The small molecule below binds the protein below.
Small molecule (SMILES): COC1=CC(C)=C2[C@@H](Nc3ccc(O)c4c3C(=O)c3ccccc3C4=O)C#CCCC#C[C@H]1[C@@H]2C=O

Binding-site contacts:
Ligand atom CBI contacts residue TYR184 of chain 1.A at 3.9 Å (hydrophobic).
Ligand atom CAC contacts residue PHE409 of chain 1.A at 3.3 Å (hydrophobic).
Ligand atom CAN contacts residue LEU283 of chain 1.A at 3.7 Å (hydrophobic).
Ligand atom CBA contacts residue LEU339 of chain 1.A at 4.0 Å (hydrophobic).
Ligand atom OAQ contacts residue PHE125 of chain 1.A at 3.4 Å.
Ligand atom CAY contacts residue MET218 of chain 1.A at 3.9 Å (hydrophobic).
Ligand atom OBH contacts residue PRO73 of chain 1.A at 3.4 Å.
Ligand atom CAY contacts residue ILE124 of chain 1.A at 3.8 Å (hydrophobic).
Ligand atom CBE contacts residue MET218 of chain 1.A at 3.6 Å (hydrophobic).
Ligand atom CAD contacts residue HIS437 of chain 1.A at 3.7 Å.
Ligand atom CBF contacts residue MET218 of chain 1.A at 4.0 Å (hydrophobic).
Ligand atom CBA contacts residue MET218 of chain 1.A at 3.7 Å (hydrophobic).
Ligand atom CAK contacts residue MET322 of chain 1.A at 3.9 Å (hydrophobic).
Ligand atom OBJ contacts residue PRO73 of chain 1.A at 3.2 Å.
Ligand atom CAE contacts residue ASP72 of chain 1.A at 3.8 Å.
Ligand atom CAJ contacts residue VAL287 of chain 1.A at 3.7 Å (hydrophobic).
Ligand atom CAU contacts residue PHE409 of chain 1.A at 3.7 Å (hydrophobic).
Ligand atom CBI contacts residue TRP215 of chain 1.A at 3.7 Å (hydrophobic).
Ligand atom OBH contacts residue LEU339 of chain 1.A at 3.5 Å.
Ligand atom CBG contacts residue ASP72 of chain 1.A at 3.6 Å.
Ligand atom CBD contacts residue PHE409 of chain 1.A at 3.7 Å (hydrophobic).
Ligand atom CAK contacts residue VAL287 of chain 1.A at 3.7 Å (hydrophobic).
Ligand atom CAE contacts residue PHE409 of chain 1.A at 3.6 Å (hydrophobic).
Ligand atom CAR contacts residue ASP72 of chain 1.A at 3.7 Å.
Ligand atom OBJ contacts residue ASP72 of chain 1.A at 3.4 Å.
Ligand atom CAM contacts residue LEU283 of chain 1.A at 3.6 Å (hydrophobic).
Ligand atom CAV contacts residue PHE409 of chain 1.A at 3.9 Å (hydrophobic).
Ligand atom CAL contacts residue MET322 of chain 1.A at 3.5 Å (hydrophobic).
Ligand atom CAY contacts residue PHE219 of chain 1.A at 3.7 Å (hydrophobic).
Ligand atom CBI contacts residue PRO73 of chain 1.A at 3.8 Å (hydrophobic).
Ligand atom CAS contacts residue PHE409 of chain 1.A at 3.5 Å (hydrophobic).
Ligand atom CAZ contacts residue MET218 of chain 1.A at 3.5 Å (hydrophobic).
Ligand atom CAX contacts residue TYR222 of chain 1.A at 3.6 Å (hydrophobic).
Ligand atom CBI contacts residue LEU339 of chain 1.A at 3.8 Å (hydrophobic).
Ligand atom CAD contacts residue PHE409 of chain 1.A at 3.2 Å (hydrophobic).
Ligand atom CAG contacts residue ASP72 of chain 1.A at 3.6 Å.
Ligand atom CAR contacts residue PHE409 of chain 1.A at 3.9 Å (hydrophobic).
Ligand atom CAX contacts residue MET370 of chain 1.A at 3.8 Å (hydrophobic).
Ligand atom CAZ contacts residue PHE219 of chain 1.A at 3.9 Å (hydrophobic).
Ligand atom NAT contacts residue PHE409 of chain 1.A at 3.8 Å.

Sequence of chain 1.A:
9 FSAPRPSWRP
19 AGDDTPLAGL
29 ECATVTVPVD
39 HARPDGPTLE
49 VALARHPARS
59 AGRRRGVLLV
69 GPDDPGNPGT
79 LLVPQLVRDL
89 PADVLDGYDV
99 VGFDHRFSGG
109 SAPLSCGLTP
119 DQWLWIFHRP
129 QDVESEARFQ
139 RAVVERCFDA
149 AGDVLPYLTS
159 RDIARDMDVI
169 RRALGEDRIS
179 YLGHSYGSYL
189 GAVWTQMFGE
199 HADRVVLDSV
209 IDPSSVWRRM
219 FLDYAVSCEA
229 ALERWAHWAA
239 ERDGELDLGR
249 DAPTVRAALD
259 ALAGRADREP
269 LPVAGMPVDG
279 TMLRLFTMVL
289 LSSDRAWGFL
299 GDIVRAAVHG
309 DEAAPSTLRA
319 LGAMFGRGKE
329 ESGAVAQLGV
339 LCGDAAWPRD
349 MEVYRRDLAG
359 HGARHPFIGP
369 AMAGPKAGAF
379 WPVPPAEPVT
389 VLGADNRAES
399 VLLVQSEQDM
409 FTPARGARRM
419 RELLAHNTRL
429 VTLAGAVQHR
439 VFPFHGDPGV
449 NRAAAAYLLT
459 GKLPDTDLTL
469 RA